Sequence of chain 1.A:
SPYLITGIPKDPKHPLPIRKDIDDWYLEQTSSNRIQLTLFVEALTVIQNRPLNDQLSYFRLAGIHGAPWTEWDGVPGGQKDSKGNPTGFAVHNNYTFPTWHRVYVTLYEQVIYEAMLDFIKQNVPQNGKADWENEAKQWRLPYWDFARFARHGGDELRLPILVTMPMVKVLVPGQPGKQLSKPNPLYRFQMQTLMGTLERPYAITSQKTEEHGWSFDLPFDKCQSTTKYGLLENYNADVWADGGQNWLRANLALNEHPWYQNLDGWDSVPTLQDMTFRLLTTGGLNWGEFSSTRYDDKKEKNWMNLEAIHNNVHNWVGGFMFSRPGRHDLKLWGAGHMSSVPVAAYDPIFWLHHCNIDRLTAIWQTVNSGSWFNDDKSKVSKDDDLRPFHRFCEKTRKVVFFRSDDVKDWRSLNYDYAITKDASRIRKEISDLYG

The small molecule below binds the protein below.
Small molecule (SMILES): N[C@@H](Cc1ccc(O)c(O)c1)C(=O)O

Binding-site contacts:
Ligand atom CE1 contacts residue HIS336 of chain 1.A at 3.4 Å.
Ligand atom O contacts residue TYR1 of chain 1.C at 0.1 Å (h-bond).
Ligand atom CD1 contacts residue HIS336 of chain 1.A at 3.6 Å.
Ligand atom N contacts residue SER361 of chain 1.A at 2.9 Å (h-bond).
Ligand atom C contacts residue TYR1 of chain 1.C at 0.1 Å (hydrophobic).
Ligand atom CD2 contacts residue TYR1 of chain 1.C at 0.5 Å (hydrophobic).
Ligand atom CE2 contacts residue TYR1 of chain 1.C at 0.5 Å (hydrophobic).
Ligand atom OXT contacts residue TYR1 of chain 1.C at 0.1 Å (h-bond).
Ligand atom CD2 contacts residue ASN333 of chain 1.A at 3.4 Å.
Ligand atom CZ contacts residue HIS336 of chain 1.A at 3.4 Å.
Ligand atom OZ contacts residue HIS336 of chain 1.A at 3.2 Å.
Ligand atom OE2 contacts residue TYR1 of chain 1.C at 1.7 Å.
Ligand atom CD1 contacts residue SER361 of chain 1.A at 3.6 Å.
Ligand atom CE1 contacts residue VAL363 of chain 1.A at 3.5 Å (hydrophobic).
Ligand atom OE2 contacts residue HIS98 of chain 1.A at 2.6 Å (h-bond).
Ligand atom CE2 contacts residue VAL363 of chain 1.A at 3.5 Å (hydrophobic).
Ligand atom N contacts residue ASN337 of chain 1.A at 2.8 Å (h-bond).
Ligand atom CE1 contacts residue TYR1 of chain 1.C at 0.1 Å (hydrophobic).
Ligand atom OE2 contacts residue HIS332 of chain 1.A at 3.1 Å.
Ligand atom OE2 contacts residue CU1 of chain 1.F at 3.5 Å.
Ligand atom OZ contacts residue VAL363 of chain 1.A at 3.7 Å.
Ligand atom OXT contacts residue ASN337 of chain 1.A at 3.0 Å (h-bond).
Ligand atom CG contacts residue TYR1 of chain 1.C at 0.5 Å (hydrophobic).
Ligand atom OZ contacts residue HIS71 of chain 1.A at 3.1 Å.
Ligand atom CA contacts residue TYR1 of chain 1.C at 0.2 Å (hydrophobic).
Ligand atom O contacts residue TYR271 of chain 1.A at 3.5 Å (h-bond).
Ligand atom OZ contacts residue TYR1 of chain 1.C at 0.6 Å (h-bond).
Ligand atom OE2 contacts residue HIS336 of chain 1.A at 3.7 Å.
Ligand atom CB contacts residue TYR1 of chain 1.C at 0.8 Å (hydrophobic).
Ligand atom CE1 contacts residue MET360 of chain 1.A at 3.5 Å (hydrophobic).
Ligand atom OZ contacts residue ALA366 of chain 1.A at 3.5 Å.
Ligand atom O contacts residue ASN333 of chain 1.A at 3.5 Å (h-bond).
Ligand atom CE2 contacts residue HIS336 of chain 1.A at 3.6 Å.
Ligand atom CD1 contacts residue TYR1 of chain 1.C at 0.3 Å (hydrophobic).
Ligand atom CB contacts residue ASN333 of chain 1.A at 3.5 Å.
Ligand atom CE2 contacts residue HIS332 of chain 1.A at 3.7 Å.
Ligand atom CZ contacts residue VAL363 of chain 1.A at 3.5 Å (hydrophobic).
Ligand atom N contacts residue TYR1 of chain 1.C at 0.8 Å (h-bond).
Ligand atom CD2 contacts residue HIS332 of chain 1.A at 3.7 Å.
Ligand atom CZ contacts residue TYR1 of chain 1.C at 0.3 Å (hydrophobic).